This small molecule binds to this protein.
Small molecule (SMILES): CC(=O)N[C@H]1[C@H](O[C@H]2[C@H](O)[C@@H](NC(C)=O)CO[C@@H]2CO)O[C@H](CO)[C@@H](O[C@@H]2O[C@H](CO)[C@@H](O)[C@H](O)[C@@H]2O)[C@@H]1O

Binding-site contacts:
Ligand atom C5 contacts residue SER80 of chain 30.E at 4.0 Å.
Ligand atom C7 contacts residue TYR23 of chain 30.E at 4.0 Å (hydrophobic).
Ligand atom O5 contacts residue ASN78 of chain 30.E at 2.2 Å (h-bond).
Ligand atom O6 contacts residue ALA69 of chain 30.E at 4.0 Å.
Ligand atom C2 contacts residue ASN78 of chain 30.E at 2.7 Å.
Ligand atom C1 contacts residue SER80 of chain 30.E at 3.8 Å.
Ligand atom C4 contacts residue ASN78 of chain 30.E at 4.2 Å.
Ligand atom C3 contacts residue ASN78 of chain 30.E at 4.0 Å.
Ligand atom O7 contacts residue ASN78 of chain 30.E at 4.0 Å.
Ligand atom C7 contacts residue ASN78 of chain 30.E at 3.9 Å.
Ligand atom O6 contacts residue VAL68 of chain 30.E at 3.8 Å.
Ligand atom C5 contacts residue ALA69 of chain 30.E at 4.4 Å (hydrophobic).
Ligand atom C1 contacts residue ALA69 of chain 30.E at 4.3 Å (hydrophobic).
Ligand atom O7 contacts residue TYR23 of chain 30.E at 4.2 Å.
Ligand atom C6 contacts residue ASN78 of chain 30.E at 4.5 Å.
Ligand atom O5 contacts residue ALA69 of chain 30.E at 3.5 Å.
Ligand atom N2 contacts residue ASN78 of chain 30.E at 3.2 Å (h-bond).
Ligand atom C5 contacts residue ASN78 of chain 30.E at 3.5 Å.
Ligand atom C6 contacts residue ALA69 of chain 30.E at 4.1 Å (hydrophobic).
Ligand atom C6 contacts residue VAL68 of chain 30.E at 3.1 Å (hydrophobic).
Ligand atom C1 contacts residue ASN78 of chain 30.E at 1.4 Å.
Ligand atom O5 contacts residue SER80 of chain 30.E at 4.1 Å.
Ligand atom C5 contacts residue VAL68 of chain 30.E at 4.4 Å (hydrophobic).
Ligand atom C8 contacts residue TYR23 of chain 30.E at 3.3 Å (hydrophobic).

Sequence of chain 30.E:
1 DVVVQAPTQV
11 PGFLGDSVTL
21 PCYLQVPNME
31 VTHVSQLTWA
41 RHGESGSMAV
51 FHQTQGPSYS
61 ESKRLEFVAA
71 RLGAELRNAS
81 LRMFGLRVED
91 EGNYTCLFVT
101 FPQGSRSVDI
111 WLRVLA